This protein binds this small molecule.
Small molecule (SMILES): C=CC(=O)Nc1cc(Nc2nccc(-c3cn(C)c4ccccc34)n2)c(OC)cc1N(C)CCN(C)C

Sequence of chain 1.F:
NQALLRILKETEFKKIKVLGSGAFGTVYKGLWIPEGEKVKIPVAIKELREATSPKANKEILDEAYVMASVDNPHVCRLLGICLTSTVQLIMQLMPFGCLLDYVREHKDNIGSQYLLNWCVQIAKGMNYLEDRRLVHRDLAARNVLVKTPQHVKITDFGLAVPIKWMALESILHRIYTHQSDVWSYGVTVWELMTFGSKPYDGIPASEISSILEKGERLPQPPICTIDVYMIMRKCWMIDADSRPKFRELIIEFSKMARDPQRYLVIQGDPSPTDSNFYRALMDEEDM

Binding-site contacts:
Ligand atom N4 contacts residue GLN100 of chain 1.F at 3.8 Å.
Ligand atom C9 contacts residue CYS106 of chain 1.F at 1.8 Å (hydrophobic).
Ligand atom N2 contacts residue LEU27 of chain 1.F at 3.1 Å (h-bond).
Ligand atom N4 contacts residue MET102 of chain 1.F at 3.0 Å (h-bond).
Ligand atom C4 contacts residue MET102 of chain 1.F at 3.4 Å (hydrophobic).
Ligand atom C15 contacts residue LEU101 of chain 1.F at 3.8 Å (hydrophobic).
Ligand atom N3 contacts residue LEU101 of chain 1.F at 3.4 Å.
Ligand atom N3 contacts residue LEU27 of chain 1.F at 3.9 Å.
Ligand atom O1 contacts residue PRO103 of chain 1.F at 3.8 Å.
Ligand atom C5 contacts residue GLY105 of chain 1.F at 3.8 Å.
Ligand atom O contacts residue CYS106 of chain 1.F at 3.2 Å (h-bond).
Ligand atom C15 contacts residue MET102 of chain 1.F at 3.9 Å (hydrophobic).
Ligand atom C17 contacts residue LEU153 of chain 1.F at 3.6 Å (hydrophobic).
Ligand atom N4 contacts residue LEU101 of chain 1.F at 3.6 Å.
Ligand atom N6 contacts residue VAL35 of chain 1.F at 3.7 Å.
Ligand atom C6 contacts residue GLY105 of chain 1.F at 3.5 Å.
Ligand atom C9 contacts residue ASP109 of chain 1.F at 3.8 Å.
Ligand atom C20 contacts residue JBJ1 of chain 1.U at 3.5 Å.
Ligand atom C16 contacts residue GLN100 of chain 1.F at 3.3 Å.
Ligand atom C22 contacts residue GLY30 of chain 1.F at 3.9 Å.
Ligand atom C16 contacts residue ALA52 of chain 1.F at 3.5 Å (hydrophobic).
Ligand atom C7 contacts residue CYS106 of chain 1.F at 3.4 Å (hydrophobic).
Ligand atom C16 contacts residue LEU153 of chain 1.F at 3.7 Å (hydrophobic).
Ligand atom C5 contacts residue MET102 of chain 1.F at 3.3 Å (hydrophobic).
Ligand atom C21 contacts residue VAL35 of chain 1.F at 3.6 Å (hydrophobic).
Ligand atom C27 contacts residue ASP164 of chain 1.F at 2.9 Å.
Ligand atom C8 contacts residue ASP109 of chain 1.F at 3.7 Å.
Ligand atom C11 contacts residue LEU27 of chain 1.F at 3.5 Å (hydrophobic).
Ligand atom C8 contacts residue CYS106 of chain 1.F at 2.9 Å (hydrophobic).
Ligand atom C28 contacts residue ASP109 of chain 1.F at 3.6 Å.
Ligand atom C16 contacts residue MET102 of chain 1.F at 3.8 Å (hydrophobic).
Ligand atom C1 contacts residue GLY105 of chain 1.F at 3.6 Å.
Ligand atom C26 contacts residue VAL35 of chain 1.F at 3.8 Å (hydrophobic).
Ligand atom C17 contacts residue MET99 of chain 1.F at 3.9 Å (hydrophobic).
Ligand atom O1 contacts residue MET102 of chain 1.F at 3.1 Å (h-bond).
Ligand atom N4 contacts residue ALA52 of chain 1.F at 3.8 Å.
Ligand atom N3 contacts residue MET102 of chain 1.F at 3.0 Å (h-bond).
Ligand atom C17 contacts residue ALA52 of chain 1.F at 3.9 Å (hydrophobic).
Ligand atom C13 contacts residue LEU27 of chain 1.F at 3.6 Å (hydrophobic).
Ligand atom C19 contacts residue VAL35 of chain 1.F at 3.8 Å (hydrophobic).